Binding-site contacts:
Ligand atom C1 contacts residue ASN694 of chain 1.E at 1.4 Å.
Ligand atom C2 contacts residue ASN694 of chain 1.E at 2.4 Å.
Ligand atom O5 contacts residue ASP781 of chain 1.C at 4.5 Å.
Ligand atom C7 contacts residue ASN694 of chain 1.E at 3.5 Å.
Ligand atom C8 contacts residue ILE1115 of chain 1.E at 4.5 Å (hydrophobic).
Ligand atom N2 contacts residue ASN694 of chain 1.E at 2.9 Å (h-bond).
Ligand atom O7 contacts residue ASN694 of chain 1.E at 3.7 Å.
Ligand atom C5 contacts residue ASN694 of chain 1.E at 3.7 Å.
Ligand atom O5 contacts residue ASN694 of chain 1.E at 2.4 Å (h-bond).
Ligand atom C8 contacts residue GLY1116 of chain 1.E at 3.7 Å.
Ligand atom C3 contacts residue ASN694 of chain 1.E at 3.8 Å.
Ligand atom C4 contacts residue ASN694 of chain 1.E at 4.2 Å.

Sequence of chain 1.E:
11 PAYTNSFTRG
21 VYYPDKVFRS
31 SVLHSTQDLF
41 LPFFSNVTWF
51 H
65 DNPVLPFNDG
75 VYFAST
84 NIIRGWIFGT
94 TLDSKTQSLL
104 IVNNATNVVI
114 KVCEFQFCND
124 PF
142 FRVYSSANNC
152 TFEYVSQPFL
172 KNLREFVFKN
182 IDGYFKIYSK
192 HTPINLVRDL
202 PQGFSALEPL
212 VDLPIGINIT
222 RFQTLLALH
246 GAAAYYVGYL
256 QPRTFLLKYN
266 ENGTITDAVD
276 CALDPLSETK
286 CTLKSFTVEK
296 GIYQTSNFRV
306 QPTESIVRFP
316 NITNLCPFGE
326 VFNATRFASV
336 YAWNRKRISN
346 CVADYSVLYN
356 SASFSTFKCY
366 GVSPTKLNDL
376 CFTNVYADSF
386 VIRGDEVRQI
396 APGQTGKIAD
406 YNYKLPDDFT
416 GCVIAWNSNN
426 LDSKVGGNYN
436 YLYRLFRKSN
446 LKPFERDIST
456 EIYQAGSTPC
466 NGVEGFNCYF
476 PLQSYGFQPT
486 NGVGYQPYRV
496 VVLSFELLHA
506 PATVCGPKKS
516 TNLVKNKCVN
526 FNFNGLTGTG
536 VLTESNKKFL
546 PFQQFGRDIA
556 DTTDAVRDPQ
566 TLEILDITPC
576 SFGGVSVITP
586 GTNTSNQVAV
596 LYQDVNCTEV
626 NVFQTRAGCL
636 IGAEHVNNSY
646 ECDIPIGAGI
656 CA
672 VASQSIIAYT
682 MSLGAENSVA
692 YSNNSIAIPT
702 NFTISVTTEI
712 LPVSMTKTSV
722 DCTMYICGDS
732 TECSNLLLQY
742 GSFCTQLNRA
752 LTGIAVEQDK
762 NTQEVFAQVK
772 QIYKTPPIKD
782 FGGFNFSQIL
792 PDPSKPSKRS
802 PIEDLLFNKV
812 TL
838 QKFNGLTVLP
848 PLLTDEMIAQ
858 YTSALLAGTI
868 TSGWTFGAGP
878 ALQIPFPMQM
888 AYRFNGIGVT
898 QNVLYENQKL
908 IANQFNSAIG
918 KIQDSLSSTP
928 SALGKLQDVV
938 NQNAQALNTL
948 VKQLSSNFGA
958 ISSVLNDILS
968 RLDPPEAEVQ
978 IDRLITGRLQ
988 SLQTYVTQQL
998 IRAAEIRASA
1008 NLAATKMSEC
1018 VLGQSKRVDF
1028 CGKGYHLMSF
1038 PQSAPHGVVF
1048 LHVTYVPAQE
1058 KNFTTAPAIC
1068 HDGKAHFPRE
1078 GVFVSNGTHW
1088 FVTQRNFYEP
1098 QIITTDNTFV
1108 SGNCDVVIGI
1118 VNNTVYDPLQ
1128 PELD

The small molecule below binds the protein below.
Small molecule (SMILES): CC(=O)N[C@@H]1[C@@H](O)[C@H](O)[C@@H](CO)O[C@H]1O

Sequence of chain 1.C:
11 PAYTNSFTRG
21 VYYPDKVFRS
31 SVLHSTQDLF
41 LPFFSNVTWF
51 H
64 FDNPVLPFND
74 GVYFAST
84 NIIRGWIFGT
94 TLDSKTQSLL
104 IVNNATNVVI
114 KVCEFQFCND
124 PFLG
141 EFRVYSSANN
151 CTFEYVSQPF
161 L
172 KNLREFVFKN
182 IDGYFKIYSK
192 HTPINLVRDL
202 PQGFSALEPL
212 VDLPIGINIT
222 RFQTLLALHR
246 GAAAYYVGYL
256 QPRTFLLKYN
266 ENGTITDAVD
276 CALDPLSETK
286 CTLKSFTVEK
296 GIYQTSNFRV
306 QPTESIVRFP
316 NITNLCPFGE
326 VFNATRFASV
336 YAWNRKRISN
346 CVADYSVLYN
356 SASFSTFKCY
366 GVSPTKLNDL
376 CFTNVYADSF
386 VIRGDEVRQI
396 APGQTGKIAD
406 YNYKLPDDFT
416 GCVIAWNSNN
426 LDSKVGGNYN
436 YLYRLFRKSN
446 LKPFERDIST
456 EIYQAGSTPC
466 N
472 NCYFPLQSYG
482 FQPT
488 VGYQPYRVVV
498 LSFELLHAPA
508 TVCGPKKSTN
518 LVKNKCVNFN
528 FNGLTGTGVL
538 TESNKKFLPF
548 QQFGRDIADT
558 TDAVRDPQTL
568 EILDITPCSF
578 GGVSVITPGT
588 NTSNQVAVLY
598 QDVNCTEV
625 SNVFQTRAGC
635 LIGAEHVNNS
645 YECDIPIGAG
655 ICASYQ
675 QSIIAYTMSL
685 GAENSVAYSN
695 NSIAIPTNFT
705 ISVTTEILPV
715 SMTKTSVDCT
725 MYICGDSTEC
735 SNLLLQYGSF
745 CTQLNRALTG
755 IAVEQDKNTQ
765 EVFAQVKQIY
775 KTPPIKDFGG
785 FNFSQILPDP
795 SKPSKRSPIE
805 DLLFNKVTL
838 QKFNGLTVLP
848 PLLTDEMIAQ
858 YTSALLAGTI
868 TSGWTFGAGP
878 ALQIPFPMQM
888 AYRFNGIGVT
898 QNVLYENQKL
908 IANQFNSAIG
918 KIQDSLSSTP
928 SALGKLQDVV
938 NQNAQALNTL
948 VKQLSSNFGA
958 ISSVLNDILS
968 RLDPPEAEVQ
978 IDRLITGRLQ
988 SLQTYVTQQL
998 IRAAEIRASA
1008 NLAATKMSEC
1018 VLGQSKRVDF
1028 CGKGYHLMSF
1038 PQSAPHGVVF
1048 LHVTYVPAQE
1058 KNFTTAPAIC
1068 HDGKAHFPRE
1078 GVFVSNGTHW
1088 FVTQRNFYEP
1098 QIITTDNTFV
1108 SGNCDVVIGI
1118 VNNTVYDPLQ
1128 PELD